Sequence of chain 1.A:
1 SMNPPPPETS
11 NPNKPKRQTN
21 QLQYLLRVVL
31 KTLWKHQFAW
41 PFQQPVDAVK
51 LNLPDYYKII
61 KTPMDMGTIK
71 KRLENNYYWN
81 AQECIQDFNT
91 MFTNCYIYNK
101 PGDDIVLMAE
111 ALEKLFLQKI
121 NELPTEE

Binding-site contacts:
Ligand atom C10 contacts residue BU31 of chain 1.B at 3.9 Å.
Ligand atom C4 contacts residue TYR98 of chain 1.A at 3.5 Å (hydrophobic).
Ligand atom O2 contacts residue BU31 of chain 1.B at 3.5 Å (h-bond).
Ligand atom C2 contacts residue VAL46 of chain 1.A at 3.9 Å (hydrophobic).
Ligand atom C1 contacts residue VAL46 of chain 1.A at 3.8 Å (hydrophobic).
Ligand atom C contacts residue VAL46 of chain 1.A at 3.5 Å (hydrophobic).
Ligand atom O2 contacts residue LEU51 of chain 1.A at 3.7 Å.
Ligand atom C20 contacts residue LEU51 of chain 1.A at 3.7 Å (hydrophobic).
Ligand atom C22 contacts residue TRP40 of chain 1.A at 3.5 Å (hydrophobic).
Ligand atom C11 contacts residue BU31 of chain 1.B at 3.9 Å.
Ligand atom C1 contacts residue PRO41 of chain 1.A at 3.7 Å (hydrophobic).
Ligand atom C10 contacts residue PRO41 of chain 1.A at 3.9 Å (hydrophobic).
Ligand atom C1 contacts residue PHE42 of chain 1.A at 3.9 Å (hydrophobic).
Ligand atom C12 contacts residue LEU51 of chain 1.A at 3.5 Å (hydrophobic).
Ligand atom C9 contacts residue PRO41 of chain 1.A at 3.8 Å (hydrophobic).
Ligand atom O3 contacts residue LYS50 of chain 1.A at 3.2 Å.
Ligand atom C16 contacts residue TRP40 of chain 1.A at 3.6 Å (hydrophobic).
Ligand atom C5 contacts residue TYR98 of chain 1.A at 3.8 Å (hydrophobic).
Ligand atom O1 contacts residue GLN44 of chain 1.A at 3.8 Å.
Ligand atom C5 contacts residue ASN99 of chain 1.A at 3.4 Å.
Ligand atom O3 contacts residue ASP47 of chain 1.A at 3.8 Å.
Ligand atom C3 contacts residue ASN99 of chain 1.A at 3.8 Å.
Ligand atom N contacts residue PRO41 of chain 1.A at 2.8 Å (h-bond).
Ligand atom C14 contacts residue LEU51 of chain 1.A at 3.7 Å (hydrophobic).
Ligand atom C6 contacts residue BU31 of chain 1.B at 3.7 Å.
Ligand atom C7 contacts residue LEU53 of chain 1.A at 3.8 Å (hydrophobic).
Ligand atom C contacts residue PRO41 of chain 1.A at 3.7 Å (hydrophobic).
Ligand atom O contacts residue TYR56 of chain 1.A at 3.9 Å.
Ligand atom O5 contacts residue TRP40 of chain 1.A at 3.6 Å.
Ligand atom O1 contacts residue PRO41 of chain 1.A at 3.2 Å (h-bond).
Ligand atom C13 contacts residue BU31 of chain 1.B at 3.5 Å.
Ligand atom O contacts residue ASN99 of chain 1.A at 3.0 Å (h-bond).
Ligand atom C11 contacts residue LEU51 of chain 1.A at 3.8 Å (hydrophobic).
Ligand atom C12 contacts residue BU31 of chain 1.B at 3.9 Å.
Ligand atom C11 contacts residue TRP40 of chain 1.A at 3.9 Å (hydrophobic).
Ligand atom C19 contacts residue LYS50 of chain 1.A at 3.8 Å.
Ligand atom C4 contacts residue TYR56 of chain 1.A at 3.9 Å (hydrophobic).
Ligand atom N contacts residue VAL46 of chain 1.A at 3.8 Å.
Ligand atom N1 contacts residue BU31 of chain 1.B at 3.5 Å.
Ligand atom N1 contacts residue LEU51 of chain 1.A at 3.5 Å.

This small molecule binds to this protein.
Small molecule (SMILES): COc1ccc(S(=O)(=O)N2CC3(COC3)C2)cc1NC(=O)c1[nH]c(C)c2c1CCCCC2=O